Binding-site contacts:
Ligand atom C1 contacts residue PRO105 of chain 2.A at 3.2 Å (hydrophobic).
Ligand atom C5 contacts residue MQR1 of chain 2.B at 1.6 Å.
Ligand atom C4 contacts residue MQR1 of chain 2.B at 1.2 Å.
Ligand atom C3 contacts residue MQR1 of chain 2.B at 0.9 Å.
Ligand atom C4 contacts residue SER108 of chain 1.A at 3.7 Å.
Ligand atom N2 contacts residue PRO105 of chain 2.A at 3.5 Å.
Ligand atom C10 contacts residue MQR1 of chain 2.B at 1.2 Å.
Ligand atom C6 contacts residue MQR1 of chain 2.B at 1.1 Å.
Ligand atom C8 contacts residue SER108 of chain 2.A at 3.7 Å.
Ligand atom C7 contacts residue MQR1 of chain 2.B at 1.2 Å.
Ligand atom O1 contacts residue PRO105 of chain 2.A at 3.3 Å.
Ligand atom C5 contacts residue PRO105 of chain 2.A at 3.7 Å (hydrophobic).
Ligand atom N2 contacts residue MET107 of chain 2.A at 3.1 Å.
Ligand atom C13 contacts residue MQR1 of chain 2.B at 1.6 Å.
Ligand atom C15 contacts residue SER242 of chain 1.A at 3.6 Å.
Ligand atom C14 contacts residue MQR1 of chain 2.B at 1.2 Å.
Ligand atom C11 contacts residue MQR1 of chain 2.B at 0.8 Å.
Ligand atom C12 contacts residue MQR1 of chain 2.B at 1.8 Å.
Ligand atom N3 contacts residue MQR1 of chain 2.B at 1.1 Å (h-bond).
Ligand atom C2 contacts residue MQR1 of chain 2.B at 0.9 Å.
Ligand atom C15 contacts residue PRO105 of chain 1.A at 3.3 Å (hydrophobic).
Ligand atom N2 contacts residue SER108 of chain 2.A at 3.3 Å (h-bond).
Ligand atom N2 contacts residue MQR1 of chain 2.B at 2.1 Å.
Ligand atom C2 contacts residue PRO105 of chain 2.A at 3.7 Å (hydrophobic).
Ligand atom O1 contacts residue PRO105 of chain 1.A at 3.3 Å.
Ligand atom C10 contacts residue SER108 of chain 1.A at 3.5 Å.
Ligand atom C12 contacts residue LYS218 of chain 2.A at 3.6 Å.
Ligand atom N1 contacts residue MQR1 of chain 2.B at 0.8 Å.
Ligand atom C8 contacts residue PHE106 of chain 2.A at 3.7 Å (hydrophobic).
Ligand atom C15 contacts residue MQR1 of chain 2.B at 3.0 Å.
Ligand atom O1 contacts residue MQR1 of chain 2.B at 2.7 Å.
Ligand atom C8 contacts residue MET107 of chain 2.A at 3.4 Å (hydrophobic).
Ligand atom C1 contacts residue MQR1 of chain 2.B at 0.9 Å.
Ligand atom N1 contacts residue LYS218 of chain 1.A at 3.6 Å.
Ligand atom C8 contacts residue MQR1 of chain 2.B at 1.3 Å.
Ligand atom C7 contacts residue SER217 of chain 1.A at 3.6 Å.
Ligand atom C12 contacts residue SER217 of chain 2.A at 3.5 Å.
Ligand atom C4 contacts residue LYS218 of chain 1.A at 3.3 Å.
Ligand atom C9 contacts residue MQR1 of chain 2.B at 1.5 Å.
Ligand atom C13 contacts residue PRO105 of chain 1.A at 3.4 Å (hydrophobic).

A small-molecule ligand and the protein it binds are described below.
Small molecule (SMILES): C[C@@H]1CCCN(C(=O)c2ccc3nccnc3c2)C1

Sequence of chain 1.A:
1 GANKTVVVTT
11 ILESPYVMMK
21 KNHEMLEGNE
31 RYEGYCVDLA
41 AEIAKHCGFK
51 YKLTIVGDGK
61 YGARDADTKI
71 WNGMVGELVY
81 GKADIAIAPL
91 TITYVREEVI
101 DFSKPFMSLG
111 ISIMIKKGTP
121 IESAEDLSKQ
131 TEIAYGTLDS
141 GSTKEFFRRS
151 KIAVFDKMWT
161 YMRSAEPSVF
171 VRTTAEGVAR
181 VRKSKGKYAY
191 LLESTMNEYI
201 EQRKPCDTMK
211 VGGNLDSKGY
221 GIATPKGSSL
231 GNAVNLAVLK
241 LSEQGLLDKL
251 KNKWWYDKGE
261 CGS

Sequence of chain 2.A:
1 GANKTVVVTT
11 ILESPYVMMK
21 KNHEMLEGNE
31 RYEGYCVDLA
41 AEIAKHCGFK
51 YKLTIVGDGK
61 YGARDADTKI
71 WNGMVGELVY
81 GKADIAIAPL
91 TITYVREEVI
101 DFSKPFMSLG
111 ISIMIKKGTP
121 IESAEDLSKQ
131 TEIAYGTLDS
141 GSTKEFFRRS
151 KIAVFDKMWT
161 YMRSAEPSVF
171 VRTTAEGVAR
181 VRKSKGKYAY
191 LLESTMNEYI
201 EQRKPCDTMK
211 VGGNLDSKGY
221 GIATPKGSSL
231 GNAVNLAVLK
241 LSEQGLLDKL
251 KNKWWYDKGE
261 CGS